The small molecule below binds the protein below.
Small molecule (SMILES): CC(=O)N[C@@H]1[C@@H](O)[C@H](O)[C@@H](CO)O[C@H]1O

Sequence of chain 1.C:
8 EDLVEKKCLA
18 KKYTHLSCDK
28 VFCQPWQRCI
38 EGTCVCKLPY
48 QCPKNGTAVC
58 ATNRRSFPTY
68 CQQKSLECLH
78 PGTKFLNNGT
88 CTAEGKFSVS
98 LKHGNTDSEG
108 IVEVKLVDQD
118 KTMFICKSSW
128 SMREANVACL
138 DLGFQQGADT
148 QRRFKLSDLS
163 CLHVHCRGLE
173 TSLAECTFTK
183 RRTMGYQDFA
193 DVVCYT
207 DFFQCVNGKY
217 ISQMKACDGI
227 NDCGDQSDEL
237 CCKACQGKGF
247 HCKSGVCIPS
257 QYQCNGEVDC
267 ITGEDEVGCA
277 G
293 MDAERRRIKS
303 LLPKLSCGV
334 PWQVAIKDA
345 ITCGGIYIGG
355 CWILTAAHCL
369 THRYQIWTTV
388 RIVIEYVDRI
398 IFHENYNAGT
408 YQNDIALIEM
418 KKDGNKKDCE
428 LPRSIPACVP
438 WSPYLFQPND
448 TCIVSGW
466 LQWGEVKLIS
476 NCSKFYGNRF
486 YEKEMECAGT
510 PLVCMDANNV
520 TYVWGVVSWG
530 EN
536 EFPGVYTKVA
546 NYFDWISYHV

Binding-site contacts:
Ligand atom C8 contacts residue ASN518 of chain 1.C at 4.5 Å.
Ligand atom C7 contacts residue ASN518 of chain 1.C at 3.1 Å.
Ligand atom N2 contacts residue ASN518 of chain 1.C at 3.1 Å (h-bond).
Ligand atom C8 contacts residue ASN517 of chain 1.C at 4.1 Å.
Ligand atom C2 contacts residue ASN518 of chain 1.C at 2.5 Å.
Ligand atom C4 contacts residue ASN518 of chain 1.C at 4.1 Å.
Ligand atom C8 contacts residue ALA516 of chain 1.C at 4.3 Å (hydrophobic).
Ligand atom O5 contacts residue ASN518 of chain 1.C at 2.4 Å (h-bond).
Ligand atom O7 contacts residue ASN517 of chain 1.C at 4.0 Å.
Ligand atom C5 contacts residue ASN518 of chain 1.C at 3.7 Å.
Ligand atom C3 contacts residue ASN518 of chain 1.C at 3.8 Å.
Ligand atom C1 contacts residue ASN518 of chain 1.C at 1.4 Å.
Ligand atom O7 contacts residue ASN518 of chain 1.C at 2.7 Å (h-bond).